The protein below binds the small molecule below.
Small molecule (SMILES): C[C@@H]1CC[C@@]2(OC1)O[C@H]1C[C@H]3[C@@H]4CC=C5C[C@@H](OCC[C@H](CO)CO[C@@H]6O[C@H](CO)[C@@H](O[C@H]7O[C@H](CO)[C@@H](O)[C@H](O)[C@H]7O)[C@H](O)[C@H]6O)CC[C@]5(C)[C@H]4CC[C@]3(C)[C@H]1[C@@H]2C

Sequence of chain 1.D:
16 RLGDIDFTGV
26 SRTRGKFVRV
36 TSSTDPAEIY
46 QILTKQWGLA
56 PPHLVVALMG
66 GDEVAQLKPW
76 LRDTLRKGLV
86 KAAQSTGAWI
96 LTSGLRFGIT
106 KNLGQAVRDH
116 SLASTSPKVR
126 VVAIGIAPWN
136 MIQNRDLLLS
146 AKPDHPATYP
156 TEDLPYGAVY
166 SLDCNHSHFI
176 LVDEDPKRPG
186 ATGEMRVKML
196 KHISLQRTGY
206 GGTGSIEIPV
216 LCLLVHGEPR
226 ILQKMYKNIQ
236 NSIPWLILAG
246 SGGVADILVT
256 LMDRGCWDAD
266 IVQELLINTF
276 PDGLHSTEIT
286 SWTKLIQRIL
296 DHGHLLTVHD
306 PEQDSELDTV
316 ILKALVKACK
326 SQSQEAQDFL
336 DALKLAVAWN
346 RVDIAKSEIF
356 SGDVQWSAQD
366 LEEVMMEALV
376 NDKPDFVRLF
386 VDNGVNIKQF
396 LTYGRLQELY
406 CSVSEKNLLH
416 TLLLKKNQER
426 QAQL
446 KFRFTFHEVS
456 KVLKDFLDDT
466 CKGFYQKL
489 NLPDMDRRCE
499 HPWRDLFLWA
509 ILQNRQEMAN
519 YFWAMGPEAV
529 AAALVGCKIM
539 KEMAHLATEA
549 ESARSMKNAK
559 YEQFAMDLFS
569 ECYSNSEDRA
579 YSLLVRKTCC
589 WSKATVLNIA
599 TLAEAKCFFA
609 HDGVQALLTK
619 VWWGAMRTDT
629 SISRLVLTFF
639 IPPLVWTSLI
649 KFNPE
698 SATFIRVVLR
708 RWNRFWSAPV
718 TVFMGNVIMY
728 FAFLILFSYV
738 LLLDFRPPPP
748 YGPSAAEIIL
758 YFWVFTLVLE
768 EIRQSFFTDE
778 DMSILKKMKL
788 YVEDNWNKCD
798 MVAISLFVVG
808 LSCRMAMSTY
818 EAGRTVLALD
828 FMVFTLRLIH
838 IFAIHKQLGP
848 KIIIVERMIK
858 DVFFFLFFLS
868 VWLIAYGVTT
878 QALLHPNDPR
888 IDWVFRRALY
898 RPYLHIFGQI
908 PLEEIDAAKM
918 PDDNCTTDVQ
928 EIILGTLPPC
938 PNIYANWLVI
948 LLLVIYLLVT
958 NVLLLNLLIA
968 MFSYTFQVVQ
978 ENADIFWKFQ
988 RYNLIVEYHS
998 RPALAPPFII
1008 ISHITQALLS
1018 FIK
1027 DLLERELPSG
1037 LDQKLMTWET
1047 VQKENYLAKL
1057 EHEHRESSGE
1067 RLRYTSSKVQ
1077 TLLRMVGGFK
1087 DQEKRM

Sequence of chain 1.A:
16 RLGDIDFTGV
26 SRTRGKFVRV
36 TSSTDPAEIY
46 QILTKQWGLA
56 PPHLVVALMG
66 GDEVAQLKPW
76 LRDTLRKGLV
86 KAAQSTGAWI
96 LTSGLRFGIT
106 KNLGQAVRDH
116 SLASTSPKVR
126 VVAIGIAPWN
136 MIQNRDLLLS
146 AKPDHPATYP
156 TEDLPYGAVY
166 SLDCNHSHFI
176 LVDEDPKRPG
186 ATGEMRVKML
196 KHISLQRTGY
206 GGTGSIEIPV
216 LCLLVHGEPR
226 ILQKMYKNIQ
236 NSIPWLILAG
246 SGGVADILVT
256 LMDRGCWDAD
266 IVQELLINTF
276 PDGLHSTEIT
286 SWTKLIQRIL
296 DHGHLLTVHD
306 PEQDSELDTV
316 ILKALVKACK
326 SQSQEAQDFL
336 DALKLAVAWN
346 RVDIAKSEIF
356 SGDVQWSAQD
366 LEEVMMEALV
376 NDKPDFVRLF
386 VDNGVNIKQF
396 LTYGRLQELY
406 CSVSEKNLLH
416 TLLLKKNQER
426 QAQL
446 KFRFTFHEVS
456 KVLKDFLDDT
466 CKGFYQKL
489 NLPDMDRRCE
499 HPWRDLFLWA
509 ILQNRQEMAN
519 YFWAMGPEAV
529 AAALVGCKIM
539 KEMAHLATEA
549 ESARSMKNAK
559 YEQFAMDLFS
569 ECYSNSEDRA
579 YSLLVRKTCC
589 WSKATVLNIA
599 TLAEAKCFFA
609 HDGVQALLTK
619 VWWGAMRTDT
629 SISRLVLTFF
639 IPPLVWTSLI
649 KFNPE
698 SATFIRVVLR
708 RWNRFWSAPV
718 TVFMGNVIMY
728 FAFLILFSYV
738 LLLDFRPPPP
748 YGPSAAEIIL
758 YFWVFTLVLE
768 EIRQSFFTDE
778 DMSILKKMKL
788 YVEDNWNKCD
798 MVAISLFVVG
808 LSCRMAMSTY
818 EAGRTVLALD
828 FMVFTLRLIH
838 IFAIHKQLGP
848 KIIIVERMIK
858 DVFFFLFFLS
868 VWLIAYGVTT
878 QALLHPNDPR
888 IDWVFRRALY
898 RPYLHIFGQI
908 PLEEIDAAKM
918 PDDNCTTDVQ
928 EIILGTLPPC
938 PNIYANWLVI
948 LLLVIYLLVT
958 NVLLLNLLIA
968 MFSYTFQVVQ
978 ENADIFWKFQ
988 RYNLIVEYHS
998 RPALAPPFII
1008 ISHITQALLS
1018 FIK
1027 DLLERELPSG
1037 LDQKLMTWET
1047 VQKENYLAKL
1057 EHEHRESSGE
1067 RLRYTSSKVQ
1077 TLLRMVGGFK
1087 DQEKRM

Binding-site contacts:
Ligand atom C11 contacts residue YUV1 of chain 1.H at 3.6 Å.
Ligand atom C14 contacts residue YUV1 of chain 1.H at 3.6 Å.
Ligand atom O8 contacts residue ALA915 of chain 1.D at 2.7 Å (h-bond).
Ligand atom C26 contacts residue LEU948 of chain 1.D at 3.3 Å (hydrophobic).
Ligand atom C16 contacts residue TRP944 of chain 1.D at 3.0 Å (hydrophobic).
Ligand atom O8 contacts residue ALA914 of chain 1.D at 3.4 Å (h-bond).
Ligand atom C36 contacts residue ALA914 of chain 1.D at 3.8 Å (hydrophobic).
Ligand atom C29 contacts residue ASP889 of chain 1.A at 3.6 Å.
Ligand atom C32 contacts residue TRP890 of chain 1.A at 3.2 Å (hydrophobic).
Ligand atom O10 contacts residue ALA915 of chain 1.D at 2.8 Å (h-bond).
Ligand atom C12 contacts residue YUV1 of chain 1.H at 3.8 Å.
Ligand atom C5 contacts residue LEU896 of chain 1.A at 3.8 Å (hydrophobic).
Ligand atom C31 contacts residue ASP889 of chain 1.A at 3.8 Å.
Ligand atom O12 contacts residue TRP890 of chain 1.A at 3.1 Å (h-bond).
Ligand atom O contacts residue YUV1 of chain 1.H at 3.1 Å.
Ligand atom C42 contacts residue ALA915 of chain 1.D at 3.2 Å (hydrophobic).
Ligand atom C contacts residue LEU870 of chain 1.A at 3.9 Å (hydrophobic).
Ligand atom C42 contacts residue MET917 of chain 1.D at 3.8 Å (hydrophobic).
Ligand atom C30 contacts residue ASP889 of chain 1.A at 3.8 Å.
Ligand atom C11 contacts residue ASP889 of chain 1.A at 3.8 Å.
Ligand atom C33 contacts residue TRP890 of chain 1.A at 3.6 Å (hydrophobic).
Ligand atom C10 contacts residue PHE892 of chain 1.A at 3.6 Å (hydrophobic).
Ligand atom O13 contacts residue ASP889 of chain 1.A at 2.8 Å (salt-bridge).
Ligand atom O3 contacts residue ASP889 of chain 1.A at 3.0 Å (salt-bridge).
Ligand atom C11 contacts residue PHE892 of chain 1.A at 3.9 Å (hydrophobic).
Ligand atom C27 contacts residue YUV1 of chain 1.H at 3.4 Å.
Ligand atom O1 contacts residue LEU896 of chain 1.A at 3.8 Å.
Ligand atom C42 contacts residue ALA914 of chain 1.D at 2.7 Å (hydrophobic).
Ligand atom C3 contacts residue VAL951 of chain 1.D at 3.8 Å (hydrophobic).
Ligand atom C13 contacts residue YUV1 of chain 1.H at 3.9 Å.
Ligand atom C7 contacts residue LEU896 of chain 1.A at 3.9 Å (hydrophobic).
Ligand atom C32 contacts residue ASP889 of chain 1.A at 3.7 Å.
Ligand atom C2 contacts residue TYR900 of chain 1.A at 3.6 Å (hydrophobic).
Ligand atom C15 contacts residue TRP944 of chain 1.D at 3.0 Å (hydrophobic).
Ligand atom C23 contacts residue TYR897 of chain 1.A at 3.9 Å (hydrophobic).
Ligand atom C18 contacts residue ILE947 of chain 1.D at 3.8 Å (hydrophobic).
Ligand atom O8 contacts residue MET917 of chain 1.D at 2.7 Å (h-bond).
Ligand atom C5 contacts residue YUV1 of chain 1.H at 3.4 Å.
Ligand atom O13 contacts residue TRP890 of chain 1.A at 2.3 Å (h-bond).
Ligand atom C27 contacts residue ASP889 of chain 1.A at 3.4 Å.